The small molecule below binds the protein below.
Small molecule (SMILES): CC(=O)N[C@@H]1[C@@H](O)[C@H](O)[C@@H](CO)O[C@H]1O

Sequence of chain 1.C:
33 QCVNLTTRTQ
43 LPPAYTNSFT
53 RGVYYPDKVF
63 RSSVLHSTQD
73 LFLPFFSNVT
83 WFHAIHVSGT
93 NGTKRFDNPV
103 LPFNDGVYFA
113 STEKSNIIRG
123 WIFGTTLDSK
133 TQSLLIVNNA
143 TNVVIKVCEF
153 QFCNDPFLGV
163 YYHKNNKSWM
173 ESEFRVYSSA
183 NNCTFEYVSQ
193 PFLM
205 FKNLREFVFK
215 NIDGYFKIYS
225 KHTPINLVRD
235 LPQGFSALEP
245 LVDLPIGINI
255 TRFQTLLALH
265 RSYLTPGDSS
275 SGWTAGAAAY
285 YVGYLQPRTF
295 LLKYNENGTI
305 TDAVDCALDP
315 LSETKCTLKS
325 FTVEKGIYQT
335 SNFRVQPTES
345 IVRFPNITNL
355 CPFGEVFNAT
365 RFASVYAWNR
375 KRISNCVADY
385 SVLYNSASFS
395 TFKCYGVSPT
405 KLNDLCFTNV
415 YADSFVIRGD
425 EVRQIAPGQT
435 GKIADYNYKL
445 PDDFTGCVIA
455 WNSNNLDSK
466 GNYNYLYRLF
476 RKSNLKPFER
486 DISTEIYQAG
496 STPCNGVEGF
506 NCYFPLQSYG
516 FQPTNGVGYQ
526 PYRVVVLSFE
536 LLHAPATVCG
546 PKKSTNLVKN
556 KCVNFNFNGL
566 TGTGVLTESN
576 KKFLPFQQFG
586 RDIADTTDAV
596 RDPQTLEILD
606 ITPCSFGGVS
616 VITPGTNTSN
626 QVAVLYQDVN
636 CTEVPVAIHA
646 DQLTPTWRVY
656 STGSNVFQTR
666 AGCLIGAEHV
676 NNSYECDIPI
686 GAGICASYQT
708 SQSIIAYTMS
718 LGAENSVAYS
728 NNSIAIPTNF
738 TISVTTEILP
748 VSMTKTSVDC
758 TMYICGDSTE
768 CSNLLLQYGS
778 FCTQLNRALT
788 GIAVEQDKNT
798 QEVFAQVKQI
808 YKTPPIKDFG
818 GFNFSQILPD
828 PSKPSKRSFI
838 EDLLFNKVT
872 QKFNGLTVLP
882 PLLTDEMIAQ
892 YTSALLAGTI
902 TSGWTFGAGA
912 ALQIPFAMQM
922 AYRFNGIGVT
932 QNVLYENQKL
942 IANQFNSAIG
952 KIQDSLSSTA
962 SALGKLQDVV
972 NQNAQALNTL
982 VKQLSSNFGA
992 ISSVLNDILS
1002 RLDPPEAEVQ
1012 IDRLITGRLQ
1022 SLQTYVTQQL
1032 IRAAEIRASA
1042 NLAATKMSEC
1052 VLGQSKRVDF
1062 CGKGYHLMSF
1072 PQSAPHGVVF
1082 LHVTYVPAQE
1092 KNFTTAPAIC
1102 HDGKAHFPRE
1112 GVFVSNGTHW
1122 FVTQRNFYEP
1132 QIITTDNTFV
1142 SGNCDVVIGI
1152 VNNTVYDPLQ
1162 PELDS

Binding-site contacts:
Ligand atom O5 contacts residue ASN1093 of chain 1.C at 3.5 Å (h-bond).
Ligand atom N2 contacts residue ASN1093 of chain 1.C at 3.1 Å (h-bond).
Ligand atom C5 contacts residue ALA725 of chain 1.C at 3.7 Å (hydrophobic).
Ligand atom C8 contacts residue ASN1093 of chain 1.C at 4.1 Å.
Ligand atom O5 contacts residue ALA725 of chain 1.C at 3.8 Å.
Ligand atom C7 contacts residue ASN1093 of chain 1.C at 3.6 Å.
Ligand atom C1 contacts residue ALA725 of chain 1.C at 3.6 Å (hydrophobic).
Ligand atom C8 contacts residue GLU1091 of chain 1.C at 4.4 Å.
Ligand atom O7 contacts residue ASN1093 of chain 1.C at 4.1 Å.
Ligand atom C1 contacts residue ASN1093 of chain 1.C at 3.1 Å.
Ligand atom C2 contacts residue ASN1093 of chain 1.C at 3.4 Å.